Binding-site contacts:
Ligand atom O5 contacts residue ASN88 of chain 1.C at 2.4 Å (h-bond).
Ligand atom C5 contacts residue ALA86 of chain 1.C at 4.3 Å (hydrophobic).
Ligand atom C1 contacts residue ASN88 of chain 1.C at 1.4 Å.
Ligand atom O7 contacts residue SER89 of chain 1.C at 4.1 Å.
Ligand atom O7 contacts residue ASN88 of chain 1.C at 3.3 Å (h-bond).
Ligand atom O3 contacts residue ASN88 of chain 1.C at 4.3 Å.
Ligand atom O6 contacts residue ALA86 of chain 1.C at 4.1 Å.
Ligand atom C3 contacts residue ASN88 of chain 1.C at 3.6 Å.
Ligand atom O5 contacts residue ALA86 of chain 1.C at 3.6 Å.
Ligand atom C6 contacts residue ALA86 of chain 1.C at 4.0 Å (hydrophobic).
Ligand atom C5 contacts residue ASN88 of chain 1.C at 3.6 Å.
Ligand atom C2 contacts residue ASN88 of chain 1.C at 2.2 Å.
Ligand atom C8 contacts residue ASN88 of chain 1.C at 3.9 Å.
Ligand atom N2 contacts residue ASN88 of chain 1.C at 3.0 Å (h-bond).
Ligand atom C1 contacts residue ALA86 of chain 1.C at 4.4 Å (hydrophobic).
Ligand atom C7 contacts residue ASN88 of chain 1.C at 3.1 Å.
Ligand atom C4 contacts residue ASN88 of chain 1.C at 4.0 Å.

Sequence of chain 1.C:
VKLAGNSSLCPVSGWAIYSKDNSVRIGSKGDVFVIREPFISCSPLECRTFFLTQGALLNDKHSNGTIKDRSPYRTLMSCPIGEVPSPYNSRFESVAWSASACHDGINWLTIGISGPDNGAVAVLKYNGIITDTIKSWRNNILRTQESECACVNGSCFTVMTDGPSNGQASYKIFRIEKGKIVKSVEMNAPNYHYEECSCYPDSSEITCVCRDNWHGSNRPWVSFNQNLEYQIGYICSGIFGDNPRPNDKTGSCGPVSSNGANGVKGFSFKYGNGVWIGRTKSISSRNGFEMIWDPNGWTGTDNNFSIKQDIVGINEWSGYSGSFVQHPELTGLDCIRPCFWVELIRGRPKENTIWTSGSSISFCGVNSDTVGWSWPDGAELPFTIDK

The protein below binds the small molecule below.
Small molecule (SMILES): CC(=O)N[C@@H]1[C@@H](O)[C@H](O)[C@@H](CO)O[C@H]1O